Sequence of chain 1.E:
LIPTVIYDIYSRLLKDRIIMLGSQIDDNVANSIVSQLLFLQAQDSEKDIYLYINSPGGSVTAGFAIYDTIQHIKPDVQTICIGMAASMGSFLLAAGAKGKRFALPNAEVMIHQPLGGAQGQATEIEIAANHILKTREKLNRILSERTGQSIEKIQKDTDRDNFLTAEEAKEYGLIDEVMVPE

A protein and the small-molecule ligand that binds it are described below.
Small molecule (SMILES): CCCC/C=C/C(=O)N[C@@H](Cc1cc(F)cc(F)c1)C(=O)N[C@H]1COC(=O)[C@@H]2C[C@@H](C)CN2C(=O)[C@H](C)NC(=O)[C@@H]2CCCCN2C(=O)[C@@H]2CCCN2C1=O

Binding-site contacts:
Ligand atom CZ contacts residue THR80 of chain 1.E at 3.3 Å.
Ligand atom O contacts residue ILE91 of chain 1.D at 3.7 Å.
Ligand atom O contacts residue TYR61 of chain 1.D at 3.2 Å.
Ligand atom CB contacts residue TYR61 of chain 1.D at 3.5 Å (hydrophobic).
Ligand atom C4 contacts residue ILE29 of chain 1.D at 3.2 Å (hydrophobic).
Ligand atom C contacts residue TYR61 of chain 1.D at 3.1 Å (hydrophobic).
Ligand atom F1 contacts residue LEU115 of chain 1.D at 3.6 Å.
Ligand atom F2 contacts residue LEU49 of chain 1.E at 3.5 Å.
Ligand atom C5 contacts residue ALA53 of chain 1.E at 3.7 Å (hydrophobic).
Ligand atom F2 contacts residue ILE93 of chain 1.D at 3.7 Å.
Ligand atom CB contacts residue TYR61 of chain 1.D at 3.6 Å (hydrophobic).
Ligand atom C contacts residue TYR63 of chain 1.D at 3.8 Å (hydrophobic).
Ligand atom CD2 contacts residue TYR63 of chain 1.D at 3.2 Å (hydrophobic).
Ligand atom O contacts residue TYR63 of chain 1.D at 2.7 Å (h-bond).
Ligand atom C7 contacts residue ARG23 of chain 1.D at 3.7 Å.
Ligand atom C6 contacts residue ALA53 of chain 1.E at 3.7 Å (hydrophobic).
Ligand atom CA contacts residue GLN89 of chain 1.D at 3.8 Å.
Ligand atom CB contacts residue ILE91 of chain 1.D at 3.4 Å (hydrophobic).
Ligand atom CA contacts residue TYR61 of chain 1.D at 3.5 Å (hydrophobic).
Ligand atom F2 contacts residue VAL45 of chain 1.E at 3.6 Å.
Ligand atom O2 contacts residue GLN52 of chain 1.E at 3.5 Å (h-bond).
Ligand atom CE2 contacts residue LEU49 of chain 1.E at 3.7 Å (hydrophobic).
Ligand atom F1 contacts residue THR80 of chain 1.E at 3.3 Å.
Ligand atom N contacts residue TYR61 of chain 1.D at 3.4 Å.
Ligand atom C7 contacts residue LEU24 of chain 1.D at 3.6 Å (hydrophobic).
Ligand atom N contacts residue TYR63 of chain 1.D at 3.0 Å (h-bond).
Ligand atom CB contacts residue GLN89 of chain 1.D at 3.3 Å.
Ligand atom C5 contacts residue LEU49 of chain 1.E at 3.5 Å (hydrophobic).
Ligand atom C7 contacts residue ASP27 of chain 1.D at 2.7 Å.
Ligand atom CA contacts residue TYR61 of chain 1.D at 3.1 Å (hydrophobic).
Ligand atom F1 contacts residue HIS83 of chain 1.E at 3.2 Å.
Ligand atom CD2 contacts residue LEU49 of chain 1.E at 3.8 Å (hydrophobic).
Ligand atom C6 contacts residue ASP27 of chain 1.D at 2.9 Å.
Ligand atom O contacts residue GLN89 of chain 1.D at 3.7 Å.
Ligand atom C3 contacts residue LEU49 of chain 1.E at 3.8 Å (hydrophobic).
Ligand atom F2 contacts residue TYR63 of chain 1.D at 3.0 Å.
Ligand atom CE2 contacts residue TYR63 of chain 1.D at 3.6 Å (hydrophobic).
Ligand atom CD1 contacts residue HIS83 of chain 1.E at 3.5 Å.
Ligand atom N contacts residue LEU49 of chain 1.E at 3.8 Å.
Ligand atom CE contacts residue ASP27 of chain 1.D at 3.3 Å.

Sequence of chain 1.D:
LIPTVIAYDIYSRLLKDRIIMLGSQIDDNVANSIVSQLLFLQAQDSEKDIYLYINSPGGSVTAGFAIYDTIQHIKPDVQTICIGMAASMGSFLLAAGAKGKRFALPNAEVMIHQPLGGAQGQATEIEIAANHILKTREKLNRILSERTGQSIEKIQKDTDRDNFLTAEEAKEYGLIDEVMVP